Binding-site contacts:
Ligand atom C12 contacts residue VAL199 of chain 24.B at 3.7 Å (hydrophobic).
Ligand atom C13 contacts residue PHE237 of chain 24.B at 3.7 Å (hydrophobic).
Ligand atom N4 contacts residue LEU240 of chain 24.B at 3.3 Å.
Ligand atom C3 contacts residue PRO181 of chain 24.B at 3.7 Å (hydrophobic).
Ligand atom C14 contacts residue MET132 of chain 24.B at 3.5 Å (hydrophobic).
Ligand atom C7 contacts residue VAL196 of chain 24.B at 3.5 Å (hydrophobic).
Ligand atom C3 contacts residue ALA24 of chain 24.D at 3.5 Å (hydrophobic).
Ligand atom C20 contacts residue TYR112 of chain 24.B at 3.4 Å (hydrophobic).
Ligand atom C3 contacts residue TYR159 of chain 24.B at 3.7 Å (hydrophobic).
Ligand atom C23 contacts residue PHE237 of chain 24.B at 3.8 Å (hydrophobic).
Ligand atom C5 contacts residue TYR159 of chain 24.B at 3.7 Å (hydrophobic).
Ligand atom C8 contacts residue TYR159 of chain 24.B at 3.5 Å (hydrophobic).
Ligand atom C15 contacts residue MET132 of chain 24.B at 3.6 Å (hydrophobic).
Ligand atom C5 contacts residue ILE194 of chain 24.B at 3.8 Å (hydrophobic).
Ligand atom C21 contacts residue PHE237 of chain 24.B at 3.7 Å (hydrophobic).
Ligand atom O25 contacts residue TYR112 of chain 24.B at 3.4 Å.
Ligand atom N6 contacts residue VAL196 of chain 24.B at 3.8 Å.
Ligand atom C13 contacts residue MET132 of chain 24.B at 3.8 Å (hydrophobic).
Ligand atom O16 contacts residue MET132 of chain 24.B at 3.6 Å.
Ligand atom C26 contacts residue THR111 of chain 24.B at 3.6 Å.
Ligand atom O24 contacts residue TYR112 of chain 24.B at 3.8 Å.
Ligand atom C1 contacts residue ILE157 of chain 24.B at 3.4 Å (hydrophobic).
Ligand atom C11 contacts residue LEU134 of chain 24.B at 3.8 Å (hydrophobic).
Ligand atom C19 contacts residue PHE237 of chain 24.B at 3.5 Å (hydrophobic).
Ligand atom C14 contacts residue VAL199 of chain 24.B at 3.8 Å (hydrophobic).
Ligand atom C8 contacts residue VAL196 of chain 24.B at 3.7 Å (hydrophobic).
Ligand atom C4 contacts residue TYR159 of chain 24.B at 3.7 Å (hydrophobic).
Ligand atom C18 contacts residue PHE237 of chain 24.B at 3.8 Å (hydrophobic).
Ligand atom C10 contacts residue MET132 of chain 24.B at 3.7 Å (hydrophobic).
Ligand atom C4 contacts residue ALA24 of chain 24.D at 3.5 Å (hydrophobic).
Ligand atom C26 contacts residue LYS113 of chain 24.B at 3.7 Å.
Ligand atom C21 contacts residue TYR112 of chain 24.B at 3.4 Å (hydrophobic).
Ligand atom C27 contacts residue ASP236 of chain 24.B at 3.6 Å.
Ligand atom C7 contacts residue TYR159 of chain 24.B at 3.7 Å (hydrophobic).
Ligand atom N3 contacts residue LEU240 of chain 24.B at 3.4 Å.
Ligand atom O25 contacts residue THR111 of chain 24.B at 3.4 Å (h-bond).
Ligand atom C23 contacts residue TYR112 of chain 24.B at 3.3 Å (hydrophobic).
Ligand atom C4 contacts residue ILE194 of chain 24.B at 3.8 Å (hydrophobic).
Ligand atom C20 contacts residue PHE237 of chain 24.B at 3.4 Å (hydrophobic).
Ligand atom C1 contacts residue ILE183 of chain 24.B at 3.5 Å (hydrophobic).

Sequence of chain 24.B:
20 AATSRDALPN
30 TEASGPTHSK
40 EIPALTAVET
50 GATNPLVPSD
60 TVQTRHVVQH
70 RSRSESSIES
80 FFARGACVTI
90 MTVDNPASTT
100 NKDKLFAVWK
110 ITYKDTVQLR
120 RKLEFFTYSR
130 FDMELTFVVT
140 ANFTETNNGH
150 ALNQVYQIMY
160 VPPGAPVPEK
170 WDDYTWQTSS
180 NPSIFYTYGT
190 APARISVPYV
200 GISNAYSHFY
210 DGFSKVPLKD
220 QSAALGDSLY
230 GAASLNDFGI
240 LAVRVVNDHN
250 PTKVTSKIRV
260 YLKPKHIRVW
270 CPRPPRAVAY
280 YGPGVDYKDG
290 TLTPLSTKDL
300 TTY

Sequence of chain 24.D:
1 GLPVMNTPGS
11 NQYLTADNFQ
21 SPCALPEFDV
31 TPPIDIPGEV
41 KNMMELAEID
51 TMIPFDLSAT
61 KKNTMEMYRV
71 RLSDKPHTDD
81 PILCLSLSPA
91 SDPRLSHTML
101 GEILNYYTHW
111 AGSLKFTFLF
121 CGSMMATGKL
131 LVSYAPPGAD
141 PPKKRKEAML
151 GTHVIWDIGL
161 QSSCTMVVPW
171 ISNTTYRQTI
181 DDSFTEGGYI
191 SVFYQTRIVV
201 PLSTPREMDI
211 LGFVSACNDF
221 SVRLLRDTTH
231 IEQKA

The protein below binds the small molecule below.
Small molecule (SMILES): CCOC(=O)c1ccc(OCCCCC2CCN(c3ccc(C)nn3)CC2)cc1